Sequence of chain 20.D:
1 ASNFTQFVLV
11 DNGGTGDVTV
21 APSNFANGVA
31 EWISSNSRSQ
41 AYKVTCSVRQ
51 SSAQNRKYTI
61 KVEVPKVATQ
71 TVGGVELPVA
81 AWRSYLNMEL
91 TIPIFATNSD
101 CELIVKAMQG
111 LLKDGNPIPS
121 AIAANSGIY

Sequence of chain 16.C:
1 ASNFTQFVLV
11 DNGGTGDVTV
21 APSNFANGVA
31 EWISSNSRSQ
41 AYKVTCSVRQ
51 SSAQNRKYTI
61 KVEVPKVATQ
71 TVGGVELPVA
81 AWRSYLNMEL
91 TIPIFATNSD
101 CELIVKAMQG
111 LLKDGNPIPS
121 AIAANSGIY

Binding-site contacts:
Ligand atom OP2 contacts residue LYS57 of chain 20.D at 2.7 Å (salt-bridge).
Ligand atom N7 contacts residue THR45 of chain 16.C at 2.6 Å (h-bond).
Ligand atom OP2 contacts residue SER51 of chain 20.D at 3.2 Å (h-bond).
Ligand atom C5 contacts residue TYR85 of chain 16.C at 3.5 Å (hydrophobic).
Ligand atom C5' contacts residue SER51 of chain 20.D at 3.5 Å.
Ligand atom O3' contacts residue SER51 of chain 20.D at 3.5 Å (h-bond).
Ligand atom O4' contacts residue LYS61 of chain 16.C at 3.1 Å (salt-bridge).
Ligand atom OP2 contacts residue ASN55 of chain 20.D at 3.2 Å (h-bond).
Ligand atom N6 contacts residue CYS46 of chain 16.C at 3.4 Å (h-bond).
Ligand atom OP1 contacts residue ARG49 of chain 20.D at 2.5 Å (salt-bridge).
Ligand atom OP2 contacts residue LYS43 of chain 16.C at 3.2 Å (salt-bridge).
Ligand atom P contacts residue TYR85 of chain 16.C at 3.5 Å.
Ligand atom OP1 contacts residue SER51 of chain 20.D at 2.7 Å (h-bond).
Ligand atom C2' contacts residue TYR85 of chain 16.C at 3.4 Å (hydrophobic).
Ligand atom P contacts residue SER51 of chain 20.D at 3.4 Å.
Ligand atom C6 contacts residue THR45 of chain 16.C at 3.5 Å.
Ligand atom N1 contacts residue SER47 of chain 16.C at 2.7 Å (h-bond).
Ligand atom N1 contacts residue TYR85 of chain 16.C at 3.6 Å.
Ligand atom O2 contacts residue ASN87 of chain 16.C at 3.2 Å (h-bond).
Ligand atom C3' contacts residue TYR85 of chain 16.C at 3.3 Å (hydrophobic).
Ligand atom C4 contacts residue TYR85 of chain 16.C at 3.5 Å (hydrophobic).
Ligand atom OP1 contacts residue SER51 of chain 20.D at 3.3 Å.
Ligand atom OP2 contacts residue ARG49 of chain 20.D at 2.4 Å (salt-bridge).
Ligand atom C6 contacts residue TYR85 of chain 16.C at 3.5 Å (hydrophobic).
Ligand atom C4' contacts residue TYR85 of chain 16.C at 3.3 Å (hydrophobic).
Ligand atom P contacts residue ARG49 of chain 20.D at 2.9 Å.
Ligand atom OP2 contacts residue LYS57 of chain 20.D at 3.4 Å.
Ligand atom N1 contacts residue THR59 of chain 16.C at 3.6 Å.
Ligand atom OP1 contacts residue ASN55 of chain 20.D at 3.3 Å (h-bond).
Ligand atom O2' contacts residue GLU63 of chain 16.C at 3.0 Å (salt-bridge).
Ligand atom O3' contacts residue TYR85 of chain 16.C at 3.6 Å.
Ligand atom C5' contacts residue TYR85 of chain 16.C at 3.1 Å (hydrophobic).
Ligand atom C2' contacts residue GLU63 of chain 16.C at 3.5 Å.
Ligand atom OP2 contacts residue TYR85 of chain 16.C at 2.5 Å (h-bond).
Ligand atom C2 contacts residue SER47 of chain 16.C at 3.0 Å.
Ligand atom N6 contacts residue THR59 of chain 16.C at 2.9 Å (h-bond).
Ligand atom C5 contacts residue THR45 of chain 16.C at 3.3 Å.
Ligand atom OP1 contacts residue SER52 of chain 20.D at 3.0 Å.
Ligand atom N6 contacts residue THR45 of chain 16.C at 2.9 Å (h-bond).
Ligand atom O2' contacts residue TYR85 of chain 16.C at 3.5 Å.

The small molecule below binds the protein below.
Small molecule (SMILES): Nc1ccn([C@@H]2O[C@H](CO[P](=O)(O)O[C@H]3[C@@H](O)[C@H](n4ccc(N)nc4=O)O[C@@H]3CO[P](=O)(O)O[C@H]3[C@@H](O)[C@H](n4cnc5c(N)ncnc54)O[C@@H]3CO[P](=O)(O)O[C@H]3[C@@H](O)[C@H](n4ccc(N)nc4=O)O[C@@H]3CO[P](=O)(O)O[C@H]3[C@@H](O)[C@H](n4ccc(=O)[nH]c4=O)O[C@@H]3CO[P](=O)(O)O[C@H]3[C@@H](O)[C@H](n4cnc5c(N)ncnc54)O[C@@H]3CO[P](=O)(O)O[C@H]3[C@@H](O)[C@H](n4cnc5c(=O)nc(N)[nH]c54)O[C@@H]3CO[P](=O)(O)O[C@H]3[C@@H](O)[C@H](n4cnc5c(=O)nc(N)[nH]c54)O[C@@H]3CO)[C@@H](O)[C@H]2O)c(=O)n1